Binding-site contacts:
Ligand atom O3' contacts residue PRO199 of chain 1.B at 3.5 Å (h-bond).
Ligand atom N6 contacts residue GLY222 of chain 1.B at 2.9 Å (h-bond).
Ligand atom C6 contacts residue LEU221 of chain 1.B at 3.6 Å (hydrophobic).
Ligand atom C2 contacts residue VAL219 of chain 1.B at 3.4 Å (hydrophobic).
Ligand atom N1 contacts residue LEU221 of chain 1.B at 3.0 Å (h-bond).
Ligand atom O2' contacts residue GLY198 of chain 1.B at 2.9 Å (h-bond).
Ligand atom C1' contacts residue ILE197 of chain 1.B at 3.8 Å (hydrophobic).
Ligand atom C4' contacts residue GLY198 of chain 1.B at 3.1 Å.
Ligand atom C2 contacts residue SER220 of chain 1.B at 3.7 Å.
Ligand atom N6 contacts residue SER220 of chain 1.B at 3.8 Å.
Ligand atom O4' contacts residue ILE197 of chain 1.B at 3.6 Å.
Ligand atom O5' contacts residue LEU226 of chain 1.B at 3.6 Å.
Ligand atom C5' contacts residue THR228 of chain 1.B at 3.7 Å.
Ligand atom O2' contacts residue PHE203 of chain 1.B at 3.8 Å.
Ligand atom N6 contacts residue LEU221 of chain 1.B at 3.7 Å.
Ligand atom O3' contacts residue GLY198 of chain 1.B at 3.2 Å.
Ligand atom C2 contacts residue LEU221 of chain 1.B at 3.5 Å (hydrophobic).
Ligand atom N3 contacts residue ALA166 of chain 1.B at 3.2 Å.
Ligand atom C2 contacts residue TYR167 of chain 1.B at 3.2 Å (hydrophobic).
Ligand atom C2' contacts residue ALA166 of chain 1.B at 3.3 Å (hydrophobic).
Ligand atom N1 contacts residue TYR167 of chain 1.B at 3.7 Å.
Ligand atom C5 contacts residue VAL168 of chain 1.B at 3.7 Å (hydrophobic).
Ligand atom O3' contacts residue ASP202 of chain 1.B at 2.4 Å (salt-bridge).
Ligand atom C4' contacts residue ILE197 of chain 1.B at 3.9 Å (hydrophobic).
Ligand atom O2' contacts residue ALA166 of chain 1.B at 2.5 Å (h-bond).
Ligand atom C5' contacts residue GLY198 of chain 1.B at 3.5 Å.
Ligand atom C3' contacts residue ASP202 of chain 1.B at 3.4 Å.
Ligand atom C2 contacts residue ALA166 of chain 1.B at 3.6 Å (hydrophobic).
Ligand atom N3 contacts residue TYR167 of chain 1.B at 3.4 Å (h-bond).
Ligand atom C8 contacts residue LEU226 of chain 1.B at 3.9 Å (hydrophobic).
Ligand atom C5' contacts residue PRO199 of chain 1.B at 3.4 Å (hydrophobic).
Ligand atom N6 contacts residue VAL168 of chain 1.B at 3.8 Å.
Ligand atom N6 contacts residue SER224 of chain 1.B at 3.7 Å.
Ligand atom O4' contacts residue ALA231 of chain 1.B at 3.5 Å.
Ligand atom C6 contacts residue VAL168 of chain 1.B at 3.7 Å (hydrophobic).
Ligand atom N1 contacts residue ARG180 of chain 1.B at 3.6 Å (salt-bridge).
Ligand atom C3' contacts residue GLY198 of chain 1.B at 3.9 Å.
Ligand atom O2' contacts residue ILE197 of chain 1.B at 3.5 Å.
Ligand atom C1' contacts residue ALA231 of chain 1.B at 3.8 Å (hydrophobic).
Ligand atom N1 contacts residue SER220 of chain 1.B at 3.4 Å.

The protein below binds the small molecule below.
Small molecule (SMILES): Nc1ncnc2c1ncn2[C@@H]1O[C@H](CO)[C@@H](O)[C@H]1O

Sequence of chain 1.B:
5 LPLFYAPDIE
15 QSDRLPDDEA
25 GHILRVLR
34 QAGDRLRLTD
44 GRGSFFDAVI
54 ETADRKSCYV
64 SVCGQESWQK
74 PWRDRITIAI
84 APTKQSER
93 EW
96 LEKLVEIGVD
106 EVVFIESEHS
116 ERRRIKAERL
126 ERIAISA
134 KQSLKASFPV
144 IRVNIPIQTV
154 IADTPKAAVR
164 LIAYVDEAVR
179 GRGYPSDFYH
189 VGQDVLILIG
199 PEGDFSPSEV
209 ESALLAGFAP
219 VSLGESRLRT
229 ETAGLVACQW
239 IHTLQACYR